The protein below binds the small molecule below.
Small molecule (SMILES): COC[C@H](NC(=O)[C@H](CC(C)C)NC(=O)c1cnc(C)s1)C(=O)N[C@H](CCS(C)(=O)=O)Cc1ccc(CN)cc1

Sequence of chain 1.W:
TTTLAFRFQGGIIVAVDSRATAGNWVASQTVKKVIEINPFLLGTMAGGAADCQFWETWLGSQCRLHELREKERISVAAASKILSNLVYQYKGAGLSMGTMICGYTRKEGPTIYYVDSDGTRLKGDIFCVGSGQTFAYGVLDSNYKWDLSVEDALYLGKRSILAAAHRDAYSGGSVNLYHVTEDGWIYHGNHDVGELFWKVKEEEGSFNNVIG

Binding-site contacts:
Ligand atom N2 contacts residue PRO127 of chain 1.Z at 3.7 Å.
Ligand atom C19 contacts residue MET45 of chain 1.W at 3.7 Å (hydrophobic).
Ligand atom C26 contacts residue THR1 of chain 1.W at 2.5 Å.
Ligand atom N22 contacts residue GLN53 of chain 1.W at 3.3 Å (h-bond).
Ligand atom C21 contacts residue GLN53 of chain 1.W at 3.6 Å.
Ligand atom C15 contacts residue THR1 of chain 1.W at 2.4 Å.
Ligand atom C17 contacts residue LYS33 of chain 1.W at 3.7 Å.
Ligand atom C16 contacts residue GLY47 of chain 1.W at 3.8 Å.
Ligand atom N2 contacts residue VAL128 of chain 1.Z at 3.8 Å.
Ligand atom C9 contacts residue THR21 of chain 1.W at 3.6 Å.
Ligand atom N11 contacts residue THR21 of chain 1.W at 2.9 Å (h-bond).
Ligand atom C1 contacts residue ASP126 of chain 1.Z at 3.2 Å.
Ligand atom O30 contacts residue SER131 of chain 1.W at 2.9 Å (h-bond).
Ligand atom C23 contacts residue VAL31 of chain 1.W at 3.3 Å (hydrophobic).
Ligand atom O30 contacts residue THR1 of chain 1.W at 3.3 Å.
Ligand atom C26 contacts residue GLY47 of chain 1.W at 3.6 Å.
Ligand atom C20 contacts residue VAL31 of chain 1.W at 3.5 Å (hydrophobic).
Ligand atom N22 contacts residue SER130 of chain 1.Z at 3.0 Å (h-bond).
Ligand atom C21 contacts residue VAL31 of chain 1.W at 3.5 Å (hydrophobic).
Ligand atom C12 contacts residue GLY47 of chain 1.W at 3.5 Å.
Ligand atom O39 contacts residue ALA49 of chain 1.W at 3.2 Å (h-bond).
Ligand atom O31 contacts residue THR21 of chain 1.W at 2.8 Å (h-bond).
Ligand atom C20 contacts residue ALA49 of chain 1.W at 3.6 Å (hydrophobic).
Ligand atom C43 contacts residue ALA27 of chain 1.W at 3.5 Å (hydrophobic).
Ligand atom S27 contacts residue THR1 of chain 1.W at 3.7 Å.
Ligand atom N22 contacts residue ALA49 of chain 1.W at 3.8 Å.
Ligand atom N14 contacts residue GLY47 of chain 1.W at 3.0 Å (h-bond).
Ligand atom O31 contacts residue ALA20 of chain 1.W at 3.3 Å.
Ligand atom N14 contacts residue THR1 of chain 1.W at 3.6 Å.
Ligand atom N8 contacts residue ASP126 of chain 1.Z at 3.3 Å (salt-bridge).
Ligand atom C12 contacts residue THR21 of chain 1.W at 3.7 Å.
Ligand atom C28 contacts residue THR1 of chain 1.W at 3.7 Å.
Ligand atom N22 contacts residue VAL31 of chain 1.W at 3.7 Å.
Ligand atom C16 contacts residue LYS33 of chain 1.W at 3.8 Å.
Ligand atom C23 contacts residue ALA49 of chain 1.W at 3.4 Å (hydrophobic).
Ligand atom C10 contacts residue THR21 of chain 1.W at 3.7 Å.
Ligand atom C18 contacts residue MET45 of chain 1.W at 3.7 Å (hydrophobic).
Ligand atom C25 contacts residue THR1 of chain 1.W at 1.4 Å.
Ligand atom C16 contacts residue THR1 of chain 1.W at 2.8 Å.
Ligand atom C28 contacts residue SER131 of chain 1.W at 3.6 Å.

Sequence of chain 1.Z:
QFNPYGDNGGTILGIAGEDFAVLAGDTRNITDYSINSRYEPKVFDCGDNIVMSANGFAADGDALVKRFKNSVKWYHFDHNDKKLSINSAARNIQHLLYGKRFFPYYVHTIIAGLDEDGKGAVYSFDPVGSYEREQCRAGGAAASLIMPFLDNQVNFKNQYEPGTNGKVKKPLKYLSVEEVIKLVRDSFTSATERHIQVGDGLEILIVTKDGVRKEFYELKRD